Sequence of chain 1.Q:
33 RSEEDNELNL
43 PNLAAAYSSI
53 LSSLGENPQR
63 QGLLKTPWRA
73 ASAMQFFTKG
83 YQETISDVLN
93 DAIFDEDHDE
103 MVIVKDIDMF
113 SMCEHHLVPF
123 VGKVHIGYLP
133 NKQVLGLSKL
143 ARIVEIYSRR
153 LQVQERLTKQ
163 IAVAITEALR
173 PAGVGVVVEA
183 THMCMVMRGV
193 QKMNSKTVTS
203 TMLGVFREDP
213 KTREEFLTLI

Binding-site contacts:
Ligand atom N3 contacts residue LEU139 of chain 1.R at 3.6 Å.
Ligand atom O8 contacts residue ARG190 of chain 1.O at 2.6 Å (salt-bridge).
Ligand atom C contacts residue LEU139 of chain 1.R at 3.5 Å (hydrophobic).
Ligand atom N3 contacts residue GLU157 of chain 1.O at 2.7 Å (salt-bridge).
Ligand atom O contacts residue PHE96 of chain 1.R at 3.5 Å.
Ligand atom C4 contacts residue CYS115 of chain 1.O at 3.7 Å (hydrophobic).
Ligand atom O11 contacts residue SER140 of chain 1.R at 2.9 Å (h-bond).
Ligand atom O9 contacts residue ARG144 of chain 1.R at 3.0 Å (salt-bridge).
Ligand atom C8 contacts residue SER140 of chain 1.R at 3.4 Å.
Ligand atom O13 contacts residue GLN156 of chain 1.O at 2.8 Å (h-bond).
Ligand atom O3 contacts residue ARG71 of chain 1.Q at 2.8 Å (salt-bridge).
Ligand atom P2 contacts residue ARG190 of chain 1.O at 3.5 Å.
Ligand atom C5 contacts residue GLY138 of chain 1.R at 3.6 Å.
Ligand atom O9 contacts residue ARG190 of chain 1.O at 3.2 Å (salt-bridge).
Ligand atom O5 contacts residue HIS118 of chain 1.O at 2.8 Å (h-bond).
Ligand atom O10 contacts residue LYS141 of chain 1.R at 3.0 Å (salt-bridge).
Ligand atom O7 contacts residue LYS141 of chain 1.R at 3.5 Å (salt-bridge).
Ligand atom C4 contacts residue HIS117 of chain 1.O at 3.5 Å.
Ligand atom N contacts residue LEU137 of chain 1.R at 3.0 Å (h-bond).
Ligand atom N1 contacts residue GLY138 of chain 1.R at 3.4 Å.
Ligand atom N1 contacts residue LEU139 of chain 1.R at 3.1 Å (h-bond).
Ligand atom C contacts residue GLU157 of chain 1.O at 3.5 Å.
Ligand atom O8 contacts residue SER140 of chain 1.R at 3.2 Å (h-bond).
Ligand atom O10 contacts residue SER140 of chain 1.R at 2.7 Å (h-bond).
Ligand atom C3 contacts residue CYS115 of chain 1.O at 3.7 Å (hydrophobic).
Ligand atom O11 contacts residue GLY138 of chain 1.R at 3.5 Å.
Ligand atom O5 contacts residue ARG190 of chain 1.O at 3.4 Å (salt-bridge).
Ligand atom O12 contacts residue SER140 of chain 1.R at 2.9 Å (h-bond).
Ligand atom C10 contacts residue LEU139 of chain 1.R at 3.6 Å (hydrophobic).
Ligand atom O2 contacts residue ASN92 of chain 1.R at 2.9 Å (h-bond).
Ligand atom O13 contacts residue VAL155 of chain 1.O at 3.4 Å.
Ligand atom O12 contacts residue LEU139 of chain 1.R at 3.5 Å (h-bond).
Ligand atom N contacts residue GLU157 of chain 1.O at 2.8 Å (salt-bridge).
Ligand atom O10 contacts residue ARG144 of chain 1.R at 2.6 Å (salt-bridge).
Ligand atom O4 contacts residue ARG71 of chain 1.Q at 3.3 Å.
Ligand atom O11 contacts residue LYS141 of chain 1.R at 3.2 Å.
Ligand atom P2 contacts residue SER140 of chain 1.R at 3.5 Å.
Ligand atom C10 contacts residue GLU157 of chain 1.O at 3.7 Å.
Ligand atom O13 contacts residue HIS184 of chain 1.O at 3.2 Å.
Ligand atom O2 contacts residue LYS141 of chain 1.R at 2.8 Å (salt-bridge).

Sequence of chain 1.O:
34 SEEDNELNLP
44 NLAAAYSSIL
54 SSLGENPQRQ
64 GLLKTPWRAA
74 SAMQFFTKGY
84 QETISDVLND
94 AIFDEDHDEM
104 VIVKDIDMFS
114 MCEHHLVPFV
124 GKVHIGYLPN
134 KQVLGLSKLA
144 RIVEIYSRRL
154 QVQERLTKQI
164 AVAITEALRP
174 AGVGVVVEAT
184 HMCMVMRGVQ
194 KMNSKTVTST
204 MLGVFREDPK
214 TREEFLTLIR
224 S

Sequence of chain 1.R:
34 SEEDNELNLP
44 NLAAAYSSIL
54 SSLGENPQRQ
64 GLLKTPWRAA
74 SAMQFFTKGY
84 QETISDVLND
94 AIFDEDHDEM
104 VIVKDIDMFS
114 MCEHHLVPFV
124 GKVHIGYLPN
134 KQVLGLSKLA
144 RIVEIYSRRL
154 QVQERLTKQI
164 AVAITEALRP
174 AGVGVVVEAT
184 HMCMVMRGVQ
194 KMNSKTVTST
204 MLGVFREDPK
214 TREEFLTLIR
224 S

A small-molecule ligand and the protein it binds are described below.
Small molecule (SMILES): Nc1nc2c(ccn2[C@@H]2O[C@H](COP(=O)(O)OP(=O)(O)OP(=O)(O)O)[C@@H](O)[C@H]2O)c(=O)[nH]1